Sequence of chain 2.A:
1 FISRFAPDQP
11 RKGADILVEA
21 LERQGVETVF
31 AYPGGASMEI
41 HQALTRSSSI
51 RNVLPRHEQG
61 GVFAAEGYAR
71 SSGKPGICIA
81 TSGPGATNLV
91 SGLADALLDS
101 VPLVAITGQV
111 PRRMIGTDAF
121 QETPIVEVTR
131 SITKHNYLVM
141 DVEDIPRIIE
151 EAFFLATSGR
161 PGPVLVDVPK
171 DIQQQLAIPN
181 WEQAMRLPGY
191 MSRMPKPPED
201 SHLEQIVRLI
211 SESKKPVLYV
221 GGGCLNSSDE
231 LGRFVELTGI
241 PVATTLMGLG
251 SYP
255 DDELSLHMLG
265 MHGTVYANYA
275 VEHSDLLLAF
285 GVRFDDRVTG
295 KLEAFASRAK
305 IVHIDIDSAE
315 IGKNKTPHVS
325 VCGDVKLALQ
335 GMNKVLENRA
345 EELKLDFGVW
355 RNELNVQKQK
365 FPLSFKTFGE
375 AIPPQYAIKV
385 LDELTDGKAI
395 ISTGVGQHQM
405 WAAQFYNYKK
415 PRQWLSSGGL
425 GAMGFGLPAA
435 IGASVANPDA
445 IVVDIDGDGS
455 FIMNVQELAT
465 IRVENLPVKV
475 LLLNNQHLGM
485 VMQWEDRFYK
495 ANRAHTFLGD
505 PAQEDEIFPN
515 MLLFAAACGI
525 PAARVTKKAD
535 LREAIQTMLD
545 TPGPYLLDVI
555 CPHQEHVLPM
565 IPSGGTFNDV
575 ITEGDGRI

Sequence of chain 1.A:
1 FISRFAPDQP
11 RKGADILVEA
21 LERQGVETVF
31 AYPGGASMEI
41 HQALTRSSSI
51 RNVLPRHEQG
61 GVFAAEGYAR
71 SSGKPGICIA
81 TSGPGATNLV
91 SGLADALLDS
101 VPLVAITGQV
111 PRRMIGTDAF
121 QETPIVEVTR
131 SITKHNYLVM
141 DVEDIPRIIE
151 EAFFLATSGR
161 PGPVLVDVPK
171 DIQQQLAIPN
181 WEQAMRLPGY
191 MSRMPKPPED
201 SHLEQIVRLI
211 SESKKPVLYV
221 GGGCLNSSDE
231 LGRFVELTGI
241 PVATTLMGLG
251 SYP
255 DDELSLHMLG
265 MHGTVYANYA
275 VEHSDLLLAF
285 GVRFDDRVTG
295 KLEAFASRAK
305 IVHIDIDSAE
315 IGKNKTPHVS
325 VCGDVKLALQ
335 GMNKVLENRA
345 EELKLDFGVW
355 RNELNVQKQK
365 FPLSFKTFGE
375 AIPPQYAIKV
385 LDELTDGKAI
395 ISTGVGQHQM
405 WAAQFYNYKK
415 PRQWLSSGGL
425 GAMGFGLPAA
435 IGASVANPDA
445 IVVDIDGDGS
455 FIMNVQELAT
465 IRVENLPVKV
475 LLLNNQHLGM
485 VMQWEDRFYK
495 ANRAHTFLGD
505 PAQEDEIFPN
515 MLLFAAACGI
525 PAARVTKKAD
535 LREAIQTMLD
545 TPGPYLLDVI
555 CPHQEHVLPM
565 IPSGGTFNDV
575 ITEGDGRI

This protein binds this small molecule.
Small molecule (SMILES): COC(=O)c1ccccc1S(=O)(=O)NC(=O)Nc1nccc(C)n1

Binding-site contacts:
Ligand atom N8 contacts residue LYS170 of chain 1.A at 3.0 Å (salt-bridge).
Ligand atom C6 contacts residue ARG291 of chain 2.A at 3.8 Å.
Ligand atom C3 contacts residue PHE120 of chain 1.A at 3.4 Å (hydrophobic).
Ligand atom C15 contacts residue PHE120 of chain 1.A at 3.8 Å (hydrophobic).
Ligand atom C14 contacts residue TRP488 of chain 2.A at 3.5 Å (hydrophobic).
Ligand atom O18 contacts residue LYS170 of chain 1.A at 3.1 Å.
Ligand atom N10 contacts residue TRP488 of chain 2.A at 3.3 Å.
Ligand atom C1 contacts residue ASP290 of chain 2.A at 3.4 Å.
Ligand atom C15 contacts residue ARG291 of chain 2.A at 3.4 Å.
Ligand atom O20 contacts residue ARG291 of chain 2.A at 2.6 Å (salt-bridge).
Ligand atom C9 contacts residue SER567 of chain 2.A at 3.7 Å.
Ligand atom O23 contacts residue VAL110 of chain 1.A at 3.7 Å.
Ligand atom O23 contacts residue PHE120 of chain 1.A at 3.6 Å (h-bond).
Ligand atom O20 contacts residue SER567 of chain 2.A at 3.0 Å (h-bond).
Ligand atom C5 contacts residue PRO111 of chain 1.A at 3.9 Å (hydrophobic).
Ligand atom N12 contacts residue TRP488 of chain 2.A at 3.5 Å.
Ligand atom C9 contacts residue ARG291 of chain 2.A at 3.7 Å.
Ligand atom C2 contacts residue ASP290 of chain 2.A at 3.4 Å.
Ligand atom C9 contacts residue LYS170 of chain 1.A at 3.8 Å.
Ligand atom C28 contacts residue TRP488 of chain 2.A at 3.6 Å (hydrophobic).
Ligand atom O25 contacts residue LYS170 of chain 1.A at 3.6 Å.
Ligand atom C11 contacts residue TRP488 of chain 2.A at 3.3 Å (hydrophobic).
Ligand atom C3 contacts residue VAL110 of chain 1.A at 3.7 Å (hydrophobic).
Ligand atom C1 contacts residue MET114 of chain 1.A at 3.8 Å (hydrophobic).
Ligand atom S7 contacts residue LYS170 of chain 1.A at 3.9 Å.
Ligand atom O17 contacts residue SER567 of chain 2.A at 2.8 Å.
Ligand atom C24 contacts residue PHE120 of chain 1.A at 3.7 Å (hydrophobic).
Ligand atom C28 contacts residue MET484 of chain 2.A at 3.9 Å (hydrophobic).
Ligand atom O20 contacts residue TRP488 of chain 2.A at 3.8 Å.
Ligand atom C15 contacts residue TRP488 of chain 2.A at 3.5 Å (hydrophobic).
Ligand atom C2 contacts residue ARG291 of chain 2.A at 3.6 Å.
Ligand atom C1 contacts residue ARG291 of chain 2.A at 3.5 Å.
Ligand atom C13 contacts residue TRP488 of chain 2.A at 3.5 Å (hydrophobic).
Ligand atom C9 contacts residue TRP488 of chain 2.A at 3.6 Å (hydrophobic).
Ligand atom N16 contacts residue TRP488 of chain 2.A at 3.3 Å.
Ligand atom N16 contacts residue ARG291 of chain 2.A at 2.8 Å (salt-bridge).
Ligand atom C24 contacts residue GLN121 of chain 1.A at 3.6 Å.
Ligand atom N12 contacts residue GLY35 of chain 1.A at 3.4 Å.
Ligand atom O18 contacts residue PRO111 of chain 1.A at 3.2 Å.
Ligand atom N10 contacts residue LYS170 of chain 1.A at 3.6 Å.